Binding-site contacts:
Ligand atom O7 contacts residue THR206 of chain 1.E at 4.0 Å.
Ligand atom C6 contacts residue ASN246 of chain 1.E at 3.9 Å.
Ligand atom O6 contacts residue ASN246 of chain 1.E at 4.2 Å.
Ligand atom C4 contacts residue ASN204 of chain 1.E at 4.2 Å.
Ligand atom C7 contacts residue ASN204 of chain 1.E at 3.3 Å.
Ligand atom C3 contacts residue ASN204 of chain 1.E at 3.7 Å.
Ligand atom O5 contacts residue SER244 of chain 1.E at 4.5 Å.
Ligand atom O5 contacts residue ASN204 of chain 1.E at 2.4 Å (h-bond).
Ligand atom C8 contacts residue ASN204 of chain 1.E at 4.2 Å.
Ligand atom O6 contacts residue NAG1 of chain 1.W at 3.7 Å.
Ligand atom N2 contacts residue ASN204 of chain 1.E at 2.8 Å (h-bond).
Ligand atom C6 contacts residue GLU245 of chain 1.E at 4.2 Å.
Ligand atom O6 contacts residue GLU245 of chain 1.E at 3.7 Å.
Ligand atom O7 contacts residue ASN204 of chain 1.E at 3.6 Å (h-bond).
Ligand atom C5 contacts residue ASN204 of chain 1.E at 3.7 Å.
Ligand atom C1 contacts residue ASN204 of chain 1.E at 1.5 Å.
Ligand atom O4 contacts residue NAG1 of chain 1.W at 4.0 Å.
Ligand atom C6 contacts residue NAG1 of chain 1.W at 4.2 Å.
Ligand atom O5 contacts residue THR206 of chain 1.E at 4.5 Å.
Ligand atom C6 contacts residue ILE247 of chain 1.E at 4.4 Å (hydrophobic).
Ligand atom C2 contacts residue ASN204 of chain 1.E at 2.4 Å.
Ligand atom C6 contacts residue SER244 of chain 1.E at 4.0 Å.

A protein and the small-molecule ligand that binds it are described below.
Small molecule (SMILES): CC(=O)N[C@@H]1[C@@H](O)[C@H](O)[C@@H](CO)O[C@H]1O

Sequence of chain 1.E:
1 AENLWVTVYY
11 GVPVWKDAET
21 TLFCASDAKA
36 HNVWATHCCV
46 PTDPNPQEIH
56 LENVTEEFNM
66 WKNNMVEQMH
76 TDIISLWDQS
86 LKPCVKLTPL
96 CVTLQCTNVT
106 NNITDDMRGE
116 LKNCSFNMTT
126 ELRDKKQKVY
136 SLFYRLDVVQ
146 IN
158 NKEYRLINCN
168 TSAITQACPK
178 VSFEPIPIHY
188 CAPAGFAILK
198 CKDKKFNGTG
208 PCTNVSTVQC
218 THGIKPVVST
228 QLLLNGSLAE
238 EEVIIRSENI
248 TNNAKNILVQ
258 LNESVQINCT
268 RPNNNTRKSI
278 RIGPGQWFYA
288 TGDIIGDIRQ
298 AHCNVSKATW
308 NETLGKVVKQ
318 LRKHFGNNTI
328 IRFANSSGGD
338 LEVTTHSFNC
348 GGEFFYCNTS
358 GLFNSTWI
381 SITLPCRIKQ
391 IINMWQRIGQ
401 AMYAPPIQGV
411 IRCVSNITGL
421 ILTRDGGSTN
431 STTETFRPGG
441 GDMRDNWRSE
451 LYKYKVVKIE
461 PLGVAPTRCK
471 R